The protein below binds the small molecule below.
Small molecule (SMILES): CCc1cc2c(cc1OS(N)(=O)=O)CC[C@@H]1[C@@H]2CC[C@]2(C)C(=O)CC[C@@H]12

Binding-site contacts:
Ligand atom CAI contacts residue VAL121 of chain 1.A at 3.4 Å (hydrophobic).
Ligand atom OAP contacts residue HIS94 of chain 1.A at 3.5 Å.
Ligand atom CAK contacts residue PRO200 of chain 1.A at 3.0 Å (hydrophobic).
Ligand atom CAL contacts residue PRO201 of chain 1.A at 3.7 Å (hydrophobic).
Ligand atom CAW contacts residue PRO201 of chain 1.A at 3.6 Å (hydrophobic).
Ligand atom OAF contacts residue VAL121 of chain 1.A at 3.9 Å.
Ligand atom NAC contacts residue HIS94 of chain 1.A at 3.4 Å (h-bond).
Ligand atom CAH contacts residue PHE130 of chain 1.A at 4.0 Å (hydrophobic).
Ligand atom CAG contacts residue THR199 of chain 1.A at 3.8 Å.
Ligand atom CAB contacts residue PRO201 of chain 1.A at 3.5 Å (hydrophobic).
Ligand atom SAZ contacts residue THR198 of chain 1.A at 3.8 Å.
Ligand atom NAC contacts residue HIS119 of chain 1.A at 3.3 Å (h-bond).
Ligand atom OAP contacts residue GOL1 of chain 1.E at 3.4 Å.
Ligand atom NAC contacts residue HIS96 of chain 1.A at 3.3 Å (h-bond).
Ligand atom CAA contacts residue VAL121 of chain 1.A at 3.5 Å (hydrophobic).
Ligand atom CAA contacts residue LEU140 of chain 1.A at 3.7 Å (hydrophobic).
Ligand atom CAN contacts residue VAL134 of chain 1.A at 4.0 Å (hydrophobic).
Ligand atom OAF contacts residue HIS94 of chain 1.A at 3.2 Å.
Ligand atom CAI contacts residue GLN92 of chain 1.A at 3.6 Å.
Ligand atom CAO contacts residue PHE130 of chain 1.A at 3.1 Å (hydrophobic).
Ligand atom SAZ contacts residue ZN1 of chain 1.B at 3.1 Å.
Ligand atom CAB contacts residue LEU203 of chain 1.A at 3.9 Å (hydrophobic).
Ligand atom CAT contacts residue GOL1 of chain 1.E at 3.4 Å.
Ligand atom OAP contacts residue ZN1 of chain 1.B at 3.6 Å.
Ligand atom CAA contacts residue LEU197 of chain 1.A at 3.6 Å (hydrophobic).
Ligand atom NAC contacts residue THR198 of chain 1.A at 2.6 Å (h-bond).
Ligand atom NAC contacts residue ZN1 of chain 1.B at 2.0 Å.
Ligand atom OAE contacts residue LEU197 of chain 1.A at 3.2 Å.
Ligand atom CAM contacts residue PRO201 of chain 1.A at 3.7 Å (hydrophobic).
Ligand atom OAE contacts residue THR198 of chain 1.A at 2.9 Å (h-bond).
Ligand atom CAS contacts residue GOL1 of chain 1.E at 3.8 Å.
Ligand atom OAF contacts residue ZN1 of chain 1.B at 3.2 Å.
Ligand atom CAN contacts residue PHE130 of chain 1.A at 3.1 Å (hydrophobic).
Ligand atom OAF contacts residue HIS119 of chain 1.A at 3.9 Å.
Ligand atom CAR contacts residue GOL1 of chain 1.E at 3.9 Å.
Ligand atom CAM contacts residue PRO200 of chain 1.A at 3.4 Å (hydrophobic).
Ligand atom CAK contacts residue PRO201 of chain 1.A at 3.9 Å (hydrophobic).
Ligand atom CAG contacts residue GOL1 of chain 1.E at 3.3 Å.
Ligand atom SAZ contacts residue HIS94 of chain 1.A at 3.8 Å.
Ligand atom NAC contacts residue GLU106 of chain 1.A at 4.0 Å.

Sequence of chain 1.A:
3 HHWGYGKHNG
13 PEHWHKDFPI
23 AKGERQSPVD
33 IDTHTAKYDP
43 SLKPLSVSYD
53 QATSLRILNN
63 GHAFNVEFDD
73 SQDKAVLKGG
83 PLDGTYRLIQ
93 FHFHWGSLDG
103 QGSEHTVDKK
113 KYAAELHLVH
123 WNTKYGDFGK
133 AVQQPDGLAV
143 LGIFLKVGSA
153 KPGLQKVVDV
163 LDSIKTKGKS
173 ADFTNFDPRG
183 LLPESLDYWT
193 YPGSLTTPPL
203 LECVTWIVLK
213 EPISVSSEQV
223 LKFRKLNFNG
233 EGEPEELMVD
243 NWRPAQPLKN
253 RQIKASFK